The protein below binds the small molecule below.
Small molecule (SMILES): OC[C@H]1O[C@H](O)[C@@H](O)[C@@H](O)[C@@H]1O

Binding-site contacts:
Ligand atom O2 contacts residue VAL325 of chain 1.B at 3.8 Å.
Ligand atom O6 contacts residue SER324 of chain 1.B at 4.4 Å.
Ligand atom O4 contacts residue SER324 of chain 1.B at 4.0 Å.
Ligand atom C4 contacts residue SER324 of chain 1.B at 3.2 Å.
Ligand atom O3 contacts residue SER324 of chain 1.B at 4.3 Å.
Ligand atom C2 contacts residue SER324 of chain 1.B at 2.2 Å.
Ligand atom C5 contacts residue SER324 of chain 1.B at 2.5 Å.
Ligand atom C1 contacts residue GLN223 of chain 1.B at 4.5 Å.
Ligand atom C6 contacts residue SER324 of chain 1.B at 3.9 Å.
Ligand atom C2 contacts residue VAL325 of chain 1.B at 4.0 Å (hydrophobic).
Ligand atom C3 contacts residue SER324 of chain 1.B at 3.0 Å.
Ligand atom O5 contacts residue SER324 of chain 1.B at 2.4 Å (h-bond).
Ligand atom C1 contacts residue SER324 of chain 1.B at 1.4 Å.
Ligand atom C1 contacts residue VAL325 of chain 1.B at 4.3 Å (hydrophobic).
Ligand atom O2 contacts residue SER324 of chain 1.B at 3.4 Å (h-bond).

Sequence of chain 1.B:
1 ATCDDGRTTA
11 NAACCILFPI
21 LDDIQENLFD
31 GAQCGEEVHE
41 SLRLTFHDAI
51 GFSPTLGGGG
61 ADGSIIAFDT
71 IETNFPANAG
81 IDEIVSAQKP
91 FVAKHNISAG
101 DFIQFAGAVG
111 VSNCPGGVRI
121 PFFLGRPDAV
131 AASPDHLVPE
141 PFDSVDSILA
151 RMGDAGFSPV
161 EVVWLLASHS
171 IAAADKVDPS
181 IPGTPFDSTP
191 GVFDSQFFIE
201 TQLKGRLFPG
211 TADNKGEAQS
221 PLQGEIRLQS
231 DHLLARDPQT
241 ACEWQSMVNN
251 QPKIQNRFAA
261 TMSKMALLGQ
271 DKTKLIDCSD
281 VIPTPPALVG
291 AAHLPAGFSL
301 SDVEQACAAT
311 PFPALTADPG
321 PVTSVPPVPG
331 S